A protein and the small-molecule ligand that binds it are described below.
Small molecule (SMILES): Nc1nc2c(ncn2[C@@H]2O[C@H](CO[P](=O)(O)O[P](=O)(O)NP(=O)(O)O)[C@@H](O)[C@H]2O)c(=O)[nH]1

Sequence of chain 1.B:
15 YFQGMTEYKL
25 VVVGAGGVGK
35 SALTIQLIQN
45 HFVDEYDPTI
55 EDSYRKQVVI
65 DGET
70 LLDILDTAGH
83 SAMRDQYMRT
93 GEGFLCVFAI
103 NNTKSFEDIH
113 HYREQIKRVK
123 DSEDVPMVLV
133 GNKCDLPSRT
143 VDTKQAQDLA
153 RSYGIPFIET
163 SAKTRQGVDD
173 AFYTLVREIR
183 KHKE

Binding-site contacts:
Ligand atom N7 contacts residue ASN134 of chain 1.B at 3.1 Å (h-bond).
Ligand atom O6 contacts residue ASN134 of chain 1.B at 3.3 Å (h-bond).
Ligand atom PG contacts residue MG1 of chain 1.M at 3.2 Å.
Ligand atom O1B contacts residue GLY33 of chain 1.B at 3.1 Å (h-bond).
Ligand atom O2' contacts residue VAL47 of chain 1.B at 2.5 Å (h-bond).
Ligand atom O6 contacts residue ALA164 of chain 1.B at 2.9 Å (h-bond).
Ligand atom O3G contacts residue GLY30 of chain 1.B at 3.5 Å.
Ligand atom O4' contacts residue LYS135 of chain 1.B at 3.2 Å (salt-bridge).
Ligand atom O2G contacts residue THR53 of chain 1.B at 2.8 Å (h-bond).
Ligand atom C2' contacts residue VAL47 of chain 1.B at 3.4 Å (hydrophobic).
Ligand atom O1B contacts residue VAL32 of chain 1.B at 3.3 Å (h-bond).
Ligand atom C8 contacts residue ALA36 of chain 1.B at 3.5 Å (hydrophobic).
Ligand atom O6 contacts residue SER163 of chain 1.B at 3.4 Å.
Ligand atom N3B contacts residue GLY31 of chain 1.B at 3.1 Å (h-bond).
Ligand atom N3B contacts residue MG1 of chain 1.M at 3.4 Å.
Ligand atom O1B contacts residue GLY31 of chain 1.B at 3.5 Å (h-bond).
Ligand atom PB contacts residue MG1 of chain 1.M at 3.2 Å.
Ligand atom O2B contacts residue SER35 of chain 1.B at 3.0 Å (h-bond).
Ligand atom C8 contacts residue GLY33 of chain 1.B at 3.5 Å.
Ligand atom O3A contacts residue GLY33 of chain 1.B at 3.2 Å (h-bond).
Ligand atom C3' contacts residue GLU49 of chain 1.B at 3.6 Å.
Ligand atom O6 contacts residue ASP137 of chain 1.B at 3.4 Å (salt-bridge).
Ligand atom O2' contacts residue PHE46 of chain 1.B at 3.4 Å.
Ligand atom O3' contacts residue ASP48 of chain 1.B at 2.8 Å (salt-bridge).
Ligand atom O1B contacts residue LYS34 of chain 1.B at 2.7 Å (salt-bridge).
Ligand atom O6 contacts residue LYS135 of chain 1.B at 3.3 Å.
Ligand atom N1 contacts residue ASP137 of chain 1.B at 2.8 Å (salt-bridge).
Ligand atom O2B contacts residue LYS34 of chain 1.B at 3.5 Å (salt-bridge).
Ligand atom O2G contacts residue MG1 of chain 1.M at 2.0 Å.
Ligand atom O2A contacts residue SER35 of chain 1.B at 3.4 Å (h-bond).
Ligand atom O3G contacts residue LYS34 of chain 1.B at 2.6 Å (salt-bridge).
Ligand atom N2 contacts residue LEU138 of chain 1.B at 3.5 Å.
Ligand atom O2A contacts residue GLY33 of chain 1.B at 3.2 Å.
Ligand atom O1G contacts residue PRO52 of chain 1.B at 3.4 Å.
Ligand atom N2 contacts residue ASP137 of chain 1.B at 2.9 Å (salt-bridge).
Ligand atom O3G contacts residue GLY78 of chain 1.B at 3.0 Å (h-bond).
Ligand atom O1G contacts residue TYR50 of chain 1.B at 3.6 Å.
Ligand atom O2A contacts residue ALA36 of chain 1.B at 2.8 Å (h-bond).
Ligand atom O2' contacts residue ASP48 of chain 1.B at 3.1 Å (salt-bridge).
Ligand atom O2B contacts residue MG1 of chain 1.M at 2.0 Å.